Sequence of chain 1.A:
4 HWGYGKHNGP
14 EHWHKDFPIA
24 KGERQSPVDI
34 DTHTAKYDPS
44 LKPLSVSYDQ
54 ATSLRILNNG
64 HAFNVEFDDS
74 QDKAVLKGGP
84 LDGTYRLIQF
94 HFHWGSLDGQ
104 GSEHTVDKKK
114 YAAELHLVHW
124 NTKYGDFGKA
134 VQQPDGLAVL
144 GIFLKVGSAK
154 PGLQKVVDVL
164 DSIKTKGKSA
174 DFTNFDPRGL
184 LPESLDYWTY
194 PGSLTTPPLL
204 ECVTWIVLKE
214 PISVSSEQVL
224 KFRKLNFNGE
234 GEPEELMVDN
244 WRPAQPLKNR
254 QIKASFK

Binding-site contacts:
Ligand atom C3 contacts residue HIS94 of chain 1.A at 4.2 Å.
Ligand atom C5 contacts residue VAL121 of chain 1.A at 4.2 Å (hydrophobic).
Ligand atom C7 contacts residue VAL121 of chain 1.A at 3.6 Å (hydrophobic).
Ligand atom C9 contacts residue HIS94 of chain 1.A at 4.0 Å.
Ligand atom S1 contacts residue HIS94 of chain 1.A at 3.8 Å.
Ligand atom O1 contacts residue HIS96 of chain 1.A at 3.2 Å (h-bond).
Ligand atom C8 contacts residue VAL142 of chain 1.A at 3.9 Å (hydrophobic).
Ligand atom O1 contacts residue THR199 of chain 1.A at 3.2 Å (h-bond).
Ligand atom C1 contacts residue THR199 of chain 1.A at 4.0 Å.
Ligand atom C7 contacts residue LEU140 of chain 1.A at 3.7 Å (hydrophobic).
Ligand atom C6 contacts residue LEU140 of chain 1.A at 3.7 Å (hydrophobic).
Ligand atom C2 contacts residue THR199 of chain 1.A at 3.1 Å.
Ligand atom N1 contacts residue HIS94 of chain 1.A at 3.2 Å (h-bond).
Ligand atom C7 contacts residue VAL142 of chain 1.A at 3.9 Å (hydrophobic).
Ligand atom C9 contacts residue LEU197 of chain 1.A at 3.8 Å (hydrophobic).
Ligand atom C5 contacts residue LEU197 of chain 1.A at 3.9 Å (hydrophobic).
Ligand atom S1 contacts residue TRP208 of chain 1.A at 4.0 Å.
Ligand atom C6 contacts residue VAL121 of chain 1.A at 3.5 Å (hydrophobic).
Ligand atom C3 contacts residue GLN92 of chain 1.A at 4.0 Å.
Ligand atom S1 contacts residue HIS119 of chain 1.A at 3.4 Å (h-bond).
Ligand atom C5 contacts residue PHE130 of chain 1.A at 4.2 Å (hydrophobic).
Ligand atom O1 contacts residue THR198 of chain 1.A at 3.6 Å.
Ligand atom C3 contacts residue THR199 of chain 1.A at 3.9 Å.
Ligand atom C7 contacts residue LEU197 of chain 1.A at 3.6 Å (hydrophobic).
Ligand atom C6 contacts residue LEU197 of chain 1.A at 3.8 Å (hydrophobic).
Ligand atom C6 contacts residue PHE130 of chain 1.A at 3.9 Å (hydrophobic).
Ligand atom C9 contacts residue VAL121 of chain 1.A at 4.2 Å (hydrophobic).
Ligand atom N1 contacts residue THR199 of chain 1.A at 3.2 Å (h-bond).
Ligand atom O1 contacts residue ZN1 of chain 1.B at 2.4 Å.
Ligand atom C4 contacts residue LEU197 of chain 1.A at 3.9 Å (hydrophobic).
Ligand atom C1 contacts residue HIS94 of chain 1.A at 3.5 Å.
Ligand atom C2 contacts residue HIS94 of chain 1.A at 3.8 Å.
Ligand atom S1 contacts residue ZN1 of chain 1.B at 2.5 Å.
Ligand atom S1 contacts residue HIS96 of chain 1.A at 4.3 Å.
Ligand atom S1 contacts residue THR198 of chain 1.A at 3.5 Å (h-bond).
Ligand atom C8 contacts residue LEU197 of chain 1.A at 3.7 Å (hydrophobic).
Ligand atom O1 contacts residue HIS94 of chain 1.A at 3.0 Å (h-bond).
Ligand atom C8 contacts residue VAL121 of chain 1.A at 3.9 Å (hydrophobic).
Ligand atom N1 contacts residue ZN1 of chain 1.B at 3.0 Å.
Ligand atom C1 contacts residue ZN1 of chain 1.B at 3.1 Å.

The protein below binds the small molecule below.
Small molecule (SMILES): On1ccc2ccccc2c1=S